Sequence of chain 1.A:
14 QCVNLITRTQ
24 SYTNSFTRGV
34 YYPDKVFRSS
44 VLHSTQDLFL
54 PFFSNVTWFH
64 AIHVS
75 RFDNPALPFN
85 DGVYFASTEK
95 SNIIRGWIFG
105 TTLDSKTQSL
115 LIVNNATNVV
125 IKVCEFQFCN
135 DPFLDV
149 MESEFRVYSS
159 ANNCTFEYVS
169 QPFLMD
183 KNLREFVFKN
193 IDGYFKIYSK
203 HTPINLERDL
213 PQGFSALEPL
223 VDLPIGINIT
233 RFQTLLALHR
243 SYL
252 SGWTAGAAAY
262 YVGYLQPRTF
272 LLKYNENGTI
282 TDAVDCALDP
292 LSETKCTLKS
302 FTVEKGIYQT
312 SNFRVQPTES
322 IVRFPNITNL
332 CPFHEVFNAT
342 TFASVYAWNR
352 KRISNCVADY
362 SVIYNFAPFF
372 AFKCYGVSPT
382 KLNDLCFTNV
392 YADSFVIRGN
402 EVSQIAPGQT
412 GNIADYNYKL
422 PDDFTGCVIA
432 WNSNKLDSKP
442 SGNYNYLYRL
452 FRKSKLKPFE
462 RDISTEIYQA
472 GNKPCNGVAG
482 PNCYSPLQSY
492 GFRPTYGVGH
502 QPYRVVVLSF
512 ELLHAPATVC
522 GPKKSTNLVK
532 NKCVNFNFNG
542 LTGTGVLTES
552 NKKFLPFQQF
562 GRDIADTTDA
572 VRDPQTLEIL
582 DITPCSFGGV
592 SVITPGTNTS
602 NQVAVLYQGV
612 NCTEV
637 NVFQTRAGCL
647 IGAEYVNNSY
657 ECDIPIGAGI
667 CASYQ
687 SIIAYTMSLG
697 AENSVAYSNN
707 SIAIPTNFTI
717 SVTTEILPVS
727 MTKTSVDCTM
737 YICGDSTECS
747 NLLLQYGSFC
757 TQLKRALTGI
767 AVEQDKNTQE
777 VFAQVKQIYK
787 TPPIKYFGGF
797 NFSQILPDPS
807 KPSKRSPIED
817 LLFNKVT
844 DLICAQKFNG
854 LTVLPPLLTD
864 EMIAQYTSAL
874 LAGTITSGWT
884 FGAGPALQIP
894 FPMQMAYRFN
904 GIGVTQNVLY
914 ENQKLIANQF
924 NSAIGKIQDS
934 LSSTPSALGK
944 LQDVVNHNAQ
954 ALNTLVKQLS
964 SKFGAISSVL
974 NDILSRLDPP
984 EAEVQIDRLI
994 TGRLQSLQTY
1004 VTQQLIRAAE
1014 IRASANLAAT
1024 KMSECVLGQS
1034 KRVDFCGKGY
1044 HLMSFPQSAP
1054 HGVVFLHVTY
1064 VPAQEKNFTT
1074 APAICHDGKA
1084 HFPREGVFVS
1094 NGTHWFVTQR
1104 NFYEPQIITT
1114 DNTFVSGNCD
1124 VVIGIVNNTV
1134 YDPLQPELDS

A protein and the small-molecule ligand that binds it are described below.
Small molecule (SMILES): CC(=O)N[C@H]1[C@H](O[C@H]2[C@H](O)[C@@H](NC(C)=O)CO[C@@H]2CO)O[C@H](CO)[C@@H](O)[C@@H]1O

Binding-site contacts:
Ligand atom C4 contacts residue ASN713 of chain 1.A at 4.2 Å.
Ligand atom C7 contacts residue ASN713 of chain 1.A at 3.2 Å.
Ligand atom C1 contacts residue LEU918 of chain 1.A at 4.4 Å (hydrophobic).
Ligand atom O7 contacts residue GLN1067 of chain 1.A at 3.5 Å (h-bond).
Ligand atom C5 contacts residue LEU918 of chain 1.A at 3.9 Å (hydrophobic).
Ligand atom O6 contacts residue PHE714 of chain 1.A at 4.4 Å.
Ligand atom O4 contacts residue LEU918 of chain 1.A at 4.0 Å.
Ligand atom C1 contacts residue ASN713 of chain 1.A at 1.4 Å.
Ligand atom C8 contacts residue THR712 of chain 1.A at 4.4 Å.
Ligand atom O7 contacts residue ASN713 of chain 1.A at 3.2 Å (h-bond).
Ligand atom C7 contacts residue LEU918 of chain 1.A at 3.8 Å (hydrophobic).
Ligand atom N2 contacts residue ASN713 of chain 1.A at 2.9 Å (h-bond).
Ligand atom C2 contacts residue ASN713 of chain 1.A at 2.4 Å.
Ligand atom C3 contacts residue ASN713 of chain 1.A at 3.8 Å.
Ligand atom O7 contacts residue LEU918 of chain 1.A at 3.4 Å.
Ligand atom C6 contacts residue GLN922 of chain 1.A at 3.9 Å.
Ligand atom C7 contacts residue GLN1067 of chain 1.A at 4.4 Å.
Ligand atom C1 contacts residue GLN1067 of chain 1.A at 3.4 Å.
Ligand atom C8 contacts residue ASN713 of chain 1.A at 4.4 Å.
Ligand atom C5 contacts residue GLN922 of chain 1.A at 4.2 Å.
Ligand atom O5 contacts residue ASN713 of chain 1.A at 2.4 Å (h-bond).
Ligand atom O6 contacts residue GLN922 of chain 1.A at 3.1 Å (h-bond).
Ligand atom O5 contacts residue GLN1067 of chain 1.A at 3.5 Å (h-bond).
Ligand atom C5 contacts residue ASN713 of chain 1.A at 3.6 Å.
Ligand atom C6 contacts residue LEU918 of chain 1.A at 4.2 Å (hydrophobic).
Ligand atom C8 contacts residue LEU918 of chain 1.A at 4.1 Å (hydrophobic).
Ligand atom C2 contacts residue GLN1067 of chain 1.A at 3.9 Å.